Sequence of chain 1.D:
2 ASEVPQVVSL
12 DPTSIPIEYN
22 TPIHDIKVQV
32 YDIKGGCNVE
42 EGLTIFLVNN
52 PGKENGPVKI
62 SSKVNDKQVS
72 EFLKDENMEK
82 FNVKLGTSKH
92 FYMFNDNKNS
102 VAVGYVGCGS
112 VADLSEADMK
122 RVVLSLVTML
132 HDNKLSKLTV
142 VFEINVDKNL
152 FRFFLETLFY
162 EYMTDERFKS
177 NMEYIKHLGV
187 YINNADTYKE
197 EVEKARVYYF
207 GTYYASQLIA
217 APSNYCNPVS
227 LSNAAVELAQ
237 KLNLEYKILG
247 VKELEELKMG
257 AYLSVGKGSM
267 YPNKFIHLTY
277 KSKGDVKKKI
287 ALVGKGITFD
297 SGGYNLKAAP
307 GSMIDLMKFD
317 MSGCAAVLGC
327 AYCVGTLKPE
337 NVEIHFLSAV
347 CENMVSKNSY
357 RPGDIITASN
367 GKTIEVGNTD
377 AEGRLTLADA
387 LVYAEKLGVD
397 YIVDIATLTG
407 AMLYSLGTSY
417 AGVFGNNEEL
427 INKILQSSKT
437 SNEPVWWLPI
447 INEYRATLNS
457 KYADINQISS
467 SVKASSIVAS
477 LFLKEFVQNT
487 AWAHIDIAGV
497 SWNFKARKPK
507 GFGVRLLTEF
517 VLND

Binding-site contacts:
Ligand atom NAQ contacts residue ZN1 of chain 1.MA at 3.1 Å.
Ligand atom OAF contacts residue LYS291 of chain 1.D at 3.2 Å (salt-bridge).
Ligand atom CAV contacts residue LEU409 of chain 1.D at 3.7 Å (hydrophobic).
Ligand atom CAM contacts residue LEU404 of chain 1.D at 3.4 Å (hydrophobic).
Ligand atom OAD contacts residue THR405 of chain 1.D at 3.3 Å.
Ligand atom OAF contacts residue CO31 of chain 1.KA at 3.4 Å (h-bond).
Ligand atom OAF contacts residue GLU378 of chain 1.D at 3.1 Å (salt-bridge).
Ligand atom FAG contacts residue GLY307 of chain 1.D at 3.5 Å.
Ligand atom CAK contacts residue GLY406 of chain 1.D at 3.6 Å.
Ligand atom OAF contacts residue ASP316 of chain 1.D at 3.4 Å (salt-bridge).
Ligand atom O contacts residue ASP376 of chain 1.D at 2.8 Å (salt-bridge).
Ligand atom NAQ contacts residue LEU404 of chain 1.D at 3.0 Å (h-bond).
Ligand atom O contacts residue ASP296 of chain 1.D at 3.2 Å (salt-bridge).
Ligand atom O contacts residue ZN1 of chain 1.MA at 2.5 Å.
Ligand atom CAO contacts residue ALA494 of chain 1.D at 3.4 Å (hydrophobic).
Ligand atom NAQ contacts residue ASP376 of chain 1.D at 3.5 Å (salt-bridge).
Ligand atom NAQ contacts residue ZN1 of chain 1.LA at 3.3 Å.
Ligand atom OAF contacts residue ASP296 of chain 1.D at 3.0 Å (salt-bridge).
Ligand atom OAF contacts residue ZN1 of chain 1.MA at 2.2 Å.
Ligand atom OAD contacts residue GLY406 of chain 1.D at 3.1 Å (h-bond).
Ligand atom NAQ contacts residue CO31 of chain 1.KA at 3.2 Å (h-bond).
Ligand atom CAM contacts residue THR405 of chain 1.D at 3.7 Å.
Ligand atom FAI contacts residue PHE500 of chain 1.D at 3.0 Å.
Ligand atom CAW contacts residue GLY406 of chain 1.D at 3.6 Å.
Ligand atom C contacts residue ASP376 of chain 1.D at 3.2 Å.
Ligand atom CAM contacts residue GLY406 of chain 1.D at 3.3 Å.
Ligand atom CAY contacts residue GLY406 of chain 1.D at 3.5 Å.
Ligand atom OAF contacts residue ASP376 of chain 1.D at 3.2 Å (salt-bridge).
Ligand atom CAV contacts residue ALA494 of chain 1.D at 3.4 Å (hydrophobic).
Ligand atom O contacts residue LYS303 of chain 1.D at 3.0 Å (salt-bridge).
Ligand atom FAI contacts residue LEU409 of chain 1.D at 3.5 Å.
Ligand atom CAY contacts residue LEU404 of chain 1.D at 3.7 Å (hydrophobic).
Ligand atom FAH contacts residue ALA494 of chain 1.D at 2.6 Å.
Ligand atom FAG contacts residue MET309 of chain 1.D at 3.2 Å.
Ligand atom CAZ contacts residue LEU409 of chain 1.D at 3.4 Å (hydrophobic).
Ligand atom C contacts residue ZN1 of chain 1.MA at 3.1 Å.
Ligand atom OAF contacts residue ZN1 of chain 1.LA at 2.0 Å.
Ligand atom C contacts residue LEU404 of chain 1.D at 3.6 Å (hydrophobic).
Ligand atom CA contacts residue LEU404 of chain 1.D at 3.1 Å (hydrophobic).
Ligand atom CAU contacts residue LEU409 of chain 1.D at 3.7 Å (hydrophobic).

This small molecule binds to this protein.
Small molecule (SMILES): CC(C)(C)CC(=O)N[C@@H](C(=O)NO)c1ccc(-c2cc(F)c(F)c(F)c2)cc1